A small-molecule ligand and the protein it binds are described below.
Small molecule (SMILES): Cc1ncc(COP(=O)(O)O)c(CNC2(C(=O)O)CC2)c1O

Sequence of chain 1.O:
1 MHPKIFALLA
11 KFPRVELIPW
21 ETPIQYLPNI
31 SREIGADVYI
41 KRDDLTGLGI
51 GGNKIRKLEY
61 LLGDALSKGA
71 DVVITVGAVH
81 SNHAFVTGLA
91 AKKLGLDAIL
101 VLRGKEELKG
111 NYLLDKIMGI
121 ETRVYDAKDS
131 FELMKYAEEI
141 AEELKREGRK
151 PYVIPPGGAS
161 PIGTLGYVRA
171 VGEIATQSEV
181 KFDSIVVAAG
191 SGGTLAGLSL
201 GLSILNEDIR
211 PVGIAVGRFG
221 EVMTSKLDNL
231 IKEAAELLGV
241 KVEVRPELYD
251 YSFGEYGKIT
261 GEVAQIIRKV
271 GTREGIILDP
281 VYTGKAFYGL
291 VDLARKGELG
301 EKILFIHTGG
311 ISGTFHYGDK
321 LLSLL

Binding-site contacts:
Ligand atom N1 contacts residue ASN53 of chain 1.O at 3.0 Å (h-bond).
Ligand atom C4A contacts residue TYR282 of chain 1.O at 3.6 Å (hydrophobic).
Ligand atom P contacts residue GLY193 of chain 1.O at 3.6 Å.
Ligand atom C2 contacts residue ASN53 of chain 1.O at 3.2 Å.
Ligand atom C4A contacts residue LYS54 of chain 1.O at 3.4 Å.
Ligand atom P contacts residue SER191 of chain 1.O at 3.7 Å.
Ligand atom P contacts residue LYS54 of chain 1.O at 3.6 Å.
Ligand atom O3 contacts residue ASN82 of chain 1.O at 2.8 Å.
Ligand atom C2A contacts residue GLY309 of chain 1.O at 3.6 Å.
Ligand atom O3P contacts residue GLY192 of chain 1.O at 3.4 Å (h-bond).
Ligand atom O1P contacts residue LYS54 of chain 1.O at 3.5 Å (salt-bridge).
Ligand atom C3 contacts residue ASN53 of chain 1.O at 3.7 Å.
Ligand atom O2P contacts residue THR194 of chain 1.O at 2.8 Å (h-bond).
Ligand atom O8 contacts residue HIS83 of chain 1.O at 3.0 Å.
Ligand atom O1P contacts residue SER191 of chain 1.O at 2.4 Å (h-bond).
Ligand atom C9 contacts residue HIS83 of chain 1.O at 3.5 Å.
Ligand atom O3P contacts residue SER191 of chain 1.O at 3.0 Å (h-bond).
Ligand atom C2A contacts residue THR308 of chain 1.O at 3.6 Å.
Ligand atom C5 contacts residue ASN53 of chain 1.O at 3.3 Å.
Ligand atom O1P contacts residue GLY193 of chain 1.O at 3.4 Å (h-bond).
Ligand atom O3P contacts residue GLY190 of chain 1.O at 2.4 Å (h-bond).
Ligand atom C5A contacts residue ASN53 of chain 1.O at 3.4 Å.
Ligand atom C9 contacts residue LYS54 of chain 1.O at 3.4 Å.
Ligand atom O4P contacts residue LYS54 of chain 1.O at 3.0 Å (salt-bridge).
Ligand atom C8 contacts residue TYR282 of chain 1.O at 3.6 Å (hydrophobic).
Ligand atom O8 contacts residue ASN82 of chain 1.O at 3.2 Å (h-bond).
Ligand atom O8 contacts residue SER81 of chain 1.O at 3.0 Å.
Ligand atom O3P contacts residue ALA189 of chain 1.O at 3.1 Å.
Ligand atom C9 contacts residue GLY157 of chain 1.O at 3.2 Å.
Ligand atom C7 contacts residue TYR282 of chain 1.O at 3.3 Å (hydrophobic).
Ligand atom O7 contacts residue TYR256 of chain 1.O at 3.4 Å (h-bond).
Ligand atom C6 contacts residue ASN53 of chain 1.O at 3.2 Å.
Ligand atom C2A contacts residue ASN82 of chain 1.O at 2.8 Å.
Ligand atom N contacts residue LYS54 of chain 1.O at 3.5 Å.
Ligand atom O2P contacts residue LYS54 of chain 1.O at 3.4 Å (salt-bridge).
Ligand atom O7 contacts residue TYR282 of chain 1.O at 2.4 Å (h-bond).
Ligand atom C2A contacts residue GLY310 of chain 1.O at 3.6 Å.
Ligand atom C6 contacts residue THR308 of chain 1.O at 3.1 Å.
Ligand atom O2P contacts residue GLY193 of chain 1.O at 3.3 Å.
Ligand atom N1 contacts residue THR308 of chain 1.O at 2.6 Å (h-bond).